Sequence of chain 1.D:
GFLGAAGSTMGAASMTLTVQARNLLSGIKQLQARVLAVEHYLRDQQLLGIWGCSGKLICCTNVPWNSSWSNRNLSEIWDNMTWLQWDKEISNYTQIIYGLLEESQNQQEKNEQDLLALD

A small-molecule ligand and the protein it binds are described below.
Small molecule (SMILES): CC(=O)N[C@@H]1[C@@H](O)[C@H](O)[C@@H](CO)O[C@H]1O

Binding-site contacts:
Ligand atom C1 contacts residue ASN58 of chain 1.A at 1.4 Å.
Ligand atom O7 contacts residue ASN58 of chain 1.A at 4.4 Å.
Ligand atom C3 contacts residue ASN58 of chain 1.A at 3.7 Å.
Ligand atom C8 contacts residue GLY13 of chain 1.D at 4.2 Å.
Ligand atom C1 contacts residue GLU57 of chain 1.A at 3.9 Å.
Ligand atom C3 contacts residue GLU57 of chain 1.A at 4.1 Å.
Ligand atom C7 contacts residue SER17 of chain 1.D at 4.2 Å.
Ligand atom C4 contacts residue ASN58 of chain 1.A at 4.2 Å.
Ligand atom C8 contacts residue GLU57 of chain 1.A at 3.8 Å.
Ligand atom O7 contacts residue SER17 of chain 1.D at 3.5 Å.
Ligand atom C2 contacts residue ASN58 of chain 1.A at 2.4 Å.
Ligand atom N2 contacts residue GLU57 of chain 1.A at 3.5 Å.
Ligand atom C8 contacts residue SER17 of chain 1.D at 4.3 Å.
Ligand atom C7 contacts residue ASN58 of chain 1.A at 3.9 Å.
Ligand atom C2 contacts residue GLU57 of chain 1.A at 4.2 Å.
Ligand atom N2 contacts residue ASN58 of chain 1.A at 2.8 Å (h-bond).
Ligand atom O5 contacts residue ASN58 of chain 1.A at 2.4 Å (h-bond).
Ligand atom C5 contacts residue ASN58 of chain 1.A at 3.7 Å.
Ligand atom C7 contacts residue GLU57 of chain 1.A at 4.2 Å.

Sequence of chain 1.A:
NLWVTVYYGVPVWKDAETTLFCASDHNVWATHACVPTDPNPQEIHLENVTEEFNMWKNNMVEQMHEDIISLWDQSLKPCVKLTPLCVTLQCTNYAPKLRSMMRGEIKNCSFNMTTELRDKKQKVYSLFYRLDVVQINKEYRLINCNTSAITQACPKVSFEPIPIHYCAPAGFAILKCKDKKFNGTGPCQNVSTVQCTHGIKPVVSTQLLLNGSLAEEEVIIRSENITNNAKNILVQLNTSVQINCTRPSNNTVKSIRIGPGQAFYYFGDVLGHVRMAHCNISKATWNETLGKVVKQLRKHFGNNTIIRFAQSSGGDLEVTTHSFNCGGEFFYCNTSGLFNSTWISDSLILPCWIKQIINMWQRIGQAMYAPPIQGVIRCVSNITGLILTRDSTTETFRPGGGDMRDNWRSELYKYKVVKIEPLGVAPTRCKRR